Sequence of chain 1.C:
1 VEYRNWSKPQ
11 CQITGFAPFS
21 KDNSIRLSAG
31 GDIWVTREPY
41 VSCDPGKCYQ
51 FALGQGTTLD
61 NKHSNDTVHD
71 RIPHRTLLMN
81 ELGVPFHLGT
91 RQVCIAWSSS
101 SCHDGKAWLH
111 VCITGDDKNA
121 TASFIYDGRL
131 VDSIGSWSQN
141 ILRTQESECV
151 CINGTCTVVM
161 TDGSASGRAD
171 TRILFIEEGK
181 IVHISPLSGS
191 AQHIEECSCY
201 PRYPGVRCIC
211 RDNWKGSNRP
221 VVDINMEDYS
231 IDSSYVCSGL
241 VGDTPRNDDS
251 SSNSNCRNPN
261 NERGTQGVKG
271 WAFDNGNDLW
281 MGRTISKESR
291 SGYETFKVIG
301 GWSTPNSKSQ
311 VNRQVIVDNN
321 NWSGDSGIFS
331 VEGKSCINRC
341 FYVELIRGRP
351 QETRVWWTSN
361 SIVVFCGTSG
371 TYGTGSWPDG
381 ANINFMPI

A small-molecule ligand and the protein it binds are described below.
Small molecule (SMILES): CC(=O)N[C@H]1[C@H](O[C@H]2[C@H](O)[C@@H](NC(C)=O)CO[C@@H]2CO)O[C@H](CO)[C@@H](O[C@@H]2O[C@H](CO)[C@@H](O)[C@H](O[C@H]3O[C@H](CO)[C@@H](O)[C@H](O)[C@@H]3O)[C@@H]2O)[C@@H]1O

Binding-site contacts:
Ligand atom C7 contacts residue ASN65 of chain 1.C at 3.6 Å.
Ligand atom C4 contacts residue TRP356 of chain 1.C at 4.2 Å (hydrophobic).
Ligand atom O5 contacts residue ASN65 of chain 1.C at 2.4 Å (h-bond).
Ligand atom N2 contacts residue ASN65 of chain 1.C at 2.9 Å (h-bond).
Ligand atom O3 contacts residue TRP356 of chain 1.C at 4.2 Å.
Ligand atom C7 contacts residue TRP356 of chain 1.C at 4.0 Å (hydrophobic).
Ligand atom C5 contacts residue ASN65 of chain 1.C at 3.6 Å.
Ligand atom C1 contacts residue ASN65 of chain 1.C at 1.4 Å.
Ligand atom C2 contacts residue TRP356 of chain 1.C at 4.0 Å (hydrophobic).
Ligand atom C8 contacts residue TRP356 of chain 1.C at 3.7 Å (hydrophobic).
Ligand atom C4 contacts residue ASN65 of chain 1.C at 4.2 Å.
Ligand atom C3 contacts residue ASN65 of chain 1.C at 3.8 Å.
Ligand atom N2 contacts residue TRP356 of chain 1.C at 3.4 Å (h-bond).
Ligand atom C8 contacts residue ILE388 of chain 1.C at 3.8 Å (hydrophobic).
Ligand atom O4 contacts residue TRP356 of chain 1.C at 3.8 Å.
Ligand atom C2 contacts residue ASN65 of chain 1.C at 2.4 Å.
Ligand atom C1 contacts residue TRP356 of chain 1.C at 3.7 Å (hydrophobic).
Ligand atom O7 contacts residue ASN65 of chain 1.C at 3.9 Å.
Ligand atom O7 contacts residue TRP356 of chain 1.C at 3.5 Å.
Ligand atom C5 contacts residue TRP356 of chain 1.C at 3.9 Å (hydrophobic).
Ligand atom C3 contacts residue TRP356 of chain 1.C at 3.6 Å (hydrophobic).
Ligand atom O5 contacts residue TRP356 of chain 1.C at 4.4 Å.